Sequence of chain 1.A:
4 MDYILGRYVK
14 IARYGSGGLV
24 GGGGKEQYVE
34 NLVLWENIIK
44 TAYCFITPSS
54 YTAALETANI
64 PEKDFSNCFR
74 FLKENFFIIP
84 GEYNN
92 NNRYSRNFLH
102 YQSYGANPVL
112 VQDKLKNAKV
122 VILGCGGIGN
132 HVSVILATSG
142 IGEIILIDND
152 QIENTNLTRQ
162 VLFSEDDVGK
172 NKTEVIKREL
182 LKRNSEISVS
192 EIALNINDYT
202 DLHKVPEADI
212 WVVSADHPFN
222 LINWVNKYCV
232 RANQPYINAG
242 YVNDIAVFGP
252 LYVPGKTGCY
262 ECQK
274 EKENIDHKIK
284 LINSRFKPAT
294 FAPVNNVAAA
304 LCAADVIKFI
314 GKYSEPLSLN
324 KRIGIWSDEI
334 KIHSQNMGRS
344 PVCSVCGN

The protein below binds the small molecule below.
Small molecule (SMILES): C[Se]CC[C@H](N)C(=O)N[C@@H](CCCN=C(N)N)C(=O)N[C@@H](C)C(=O)NCC(=O)N[C@H](C=O)CC(N)=O

Sequence of chain 1.B:
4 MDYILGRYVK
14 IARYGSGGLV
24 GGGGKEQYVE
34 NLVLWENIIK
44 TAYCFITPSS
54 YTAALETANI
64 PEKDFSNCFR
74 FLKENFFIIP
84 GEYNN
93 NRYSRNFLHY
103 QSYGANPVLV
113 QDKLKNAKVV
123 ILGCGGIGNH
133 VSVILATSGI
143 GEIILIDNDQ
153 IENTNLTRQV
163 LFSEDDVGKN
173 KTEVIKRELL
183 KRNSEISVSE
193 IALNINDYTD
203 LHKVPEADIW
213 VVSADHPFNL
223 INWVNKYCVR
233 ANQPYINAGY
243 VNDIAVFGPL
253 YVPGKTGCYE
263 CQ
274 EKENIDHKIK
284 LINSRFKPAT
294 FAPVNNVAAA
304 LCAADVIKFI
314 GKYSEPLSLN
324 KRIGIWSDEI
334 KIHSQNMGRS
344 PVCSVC

Binding-site contacts:
Ligand atom O contacts residue VAL243 of chain 1.A at 2.9 Å.
Ligand atom ND2 contacts residue ASN239 of chain 1.A at 3.4 Å (h-bond).
Ligand atom CG contacts residue ARG325 of chain 1.A at 3.5 Å.
Ligand atom OD1 contacts residue TYR261 of chain 1.A at 3.8 Å.
Ligand atom CB contacts residue LYS13 of chain 1.B at 2.9 Å.
Ligand atom CB contacts residue GLY241 of chain 1.A at 3.8 Å.
Ligand atom CG contacts residue GLU29 of chain 1.B at 3.9 Å.
Ligand atom C contacts residue GLY241 of chain 1.A at 3.4 Å.
Ligand atom O contacts residue ARG325 of chain 1.A at 3.8 Å.
Ligand atom NH2 contacts residue TYR17 of chain 1.B at 3.6 Å.
Ligand atom CG contacts residue TRP329 of chain 1.A at 3.7 Å (hydrophobic).
Ligand atom CB contacts residue GLU29 of chain 1.B at 3.5 Å.
Ligand atom O contacts residue TYR242 of chain 1.A at 3.9 Å.
Ligand atom SE contacts residue HIS336 of chain 1.A at 3.8 Å.
Ligand atom CG contacts residue ILE246 of chain 1.A at 3.9 Å (hydrophobic).
Ligand atom CB contacts residue ALA240 of chain 1.A at 3.8 Å (hydrophobic).
Ligand atom O contacts residue ARG325 of chain 1.A at 3.0 Å (salt-bridge).
Ligand atom O contacts residue GLN338 of chain 1.A at 3.1 Å (h-bond).
Ligand atom C contacts residue TYR242 of chain 1.A at 3.1 Å (hydrophobic).
Ligand atom N contacts residue GLU29 of chain 1.B at 3.8 Å.
Ligand atom O contacts residue ARG325 of chain 1.A at 2.4 Å (salt-bridge).
Ligand atom O contacts residue ALA240 of chain 1.A at 3.6 Å.
Ligand atom CG contacts residue ASN239 of chain 1.A at 3.6 Å.
Ligand atom CE contacts residue ARG325 of chain 1.A at 3.1 Å.
Ligand atom O contacts residue GLY241 of chain 1.A at 3.5 Å.
Ligand atom CA contacts residue TYR242 of chain 1.A at 3.6 Å (hydrophobic).
Ligand atom CB contacts residue LEU22 of chain 1.B at 3.8 Å (hydrophobic).
Ligand atom C contacts residue ARG325 of chain 1.A at 3.7 Å.
Ligand atom OD1 contacts residue ARG325 of chain 1.A at 2.9 Å (salt-bridge).
Ligand atom CD contacts residue GLU29 of chain 1.B at 3.1 Å.
Ligand atom CG contacts residue VAL248 of chain 1.A at 3.6 Å (hydrophobic).
Ligand atom ND2 contacts residue VAL248 of chain 1.A at 3.0 Å.
Ligand atom NH1 contacts residue GLU29 of chain 1.B at 3.7 Å.
Ligand atom N contacts residue LYS13 of chain 1.B at 3.8 Å.
Ligand atom O contacts residue TYR242 of chain 1.A at 3.4 Å (h-bond).
Ligand atom C contacts residue ARG325 of chain 1.A at 3.6 Å.
Ligand atom ND2 contacts residue ARG325 of chain 1.A at 3.3 Å (salt-bridge).
Ligand atom ND2 contacts residue GLY250 of chain 1.A at 3.4 Å (h-bond).
Ligand atom N contacts residue ILE246 of chain 1.A at 3.9 Å.
Ligand atom CE contacts residue GLN338 of chain 1.A at 3.7 Å.